Sequence of chain 1.A:
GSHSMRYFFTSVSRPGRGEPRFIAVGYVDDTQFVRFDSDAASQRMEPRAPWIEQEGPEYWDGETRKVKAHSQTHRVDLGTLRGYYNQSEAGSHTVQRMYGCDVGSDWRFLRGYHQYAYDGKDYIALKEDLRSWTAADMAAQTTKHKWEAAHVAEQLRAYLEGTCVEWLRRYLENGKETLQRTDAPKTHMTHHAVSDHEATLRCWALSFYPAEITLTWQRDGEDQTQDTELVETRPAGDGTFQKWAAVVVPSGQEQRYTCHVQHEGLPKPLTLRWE

This protein binds this small molecule.
Small molecule (SMILES): CC(C)C[C@H](NC(=O)c1cccc(CNC(=O)[C@H](Cc2c[nH]c3ccccc23)/N=C/CNC(=O)[C@H](C)NC(=O)[C@H](CC(C)C)NC(=O)[C@@H](N)CCC(=O)O)c1)C(=O)N[C@H](C(=O)N[C@H](C(=O)O)C(C)C)[C@@H](C)O

Binding-site contacts:
Ligand atom CB contacts residue GLU63 of chain 1.A at 3.5 Å.
Ligand atom C contacts residue TYR7 of chain 1.A at 3.2 Å (hydrophobic).
Ligand atom O contacts residue TYR7 of chain 1.A at 3.5 Å.
Ligand atom O contacts residue TRP147 of chain 1.A at 2.7 Å (h-bond).
Ligand atom OE1 contacts residue LYS66 of chain 1.A at 3.4 Å (salt-bridge).
Ligand atom CB contacts residue TYR99 of chain 1.A at 3.5 Å (hydrophobic).
Ligand atom OE2 contacts residue TRP167 of chain 1.A at 3.4 Å (h-bond).
Ligand atom N contacts residue TYR171 of chain 1.A at 2.7 Å (h-bond).
Ligand atom O contacts residue THR73 of chain 1.A at 2.9 Å.
Ligand atom CD2 contacts residue TRP147 of chain 1.A at 3.5 Å (hydrophobic).
Ligand atom C contacts residue TYR84 of chain 1.A at 3.4 Å (hydrophobic).
Ligand atom N contacts residue GLU63 of chain 1.A at 2.8 Å (salt-bridge).
Ligand atom O contacts residue TYR159 of chain 1.A at 2.7 Å (h-bond).
Ligand atom CD2 contacts residue TYR7 of chain 1.A at 3.5 Å (hydrophobic).
Ligand atom CA contacts residue GLU63 of chain 1.A at 3.5 Å.
Ligand atom CD contacts residue TRP167 of chain 1.A at 3.5 Å (hydrophobic).
Ligand atom O contacts residue TYR84 of chain 1.A at 3.5 Å (h-bond).
Ligand atom O contacts residue LYS66 of chain 1.A at 3.5 Å.
Ligand atom OXT contacts residue THR143 of chain 1.A at 2.7 Å (h-bond).
Ligand atom CA contacts residue ASP77 of chain 1.A at 3.4 Å.
Ligand atom O contacts residue HIS70 of chain 1.A at 3.3 Å.
Ligand atom CG2 contacts residue ASP77 of chain 1.A at 3.5 Å.
Ligand atom CD2 contacts residue TYR99 of chain 1.A at 3.4 Å (hydrophobic).
Ligand atom CZ2 contacts residue GLN155 of chain 1.A at 3.5 Å.
Ligand atom NE1 contacts residue GLN155 of chain 1.A at 3.3 Å (h-bond).
Ligand atom CD1 contacts residue ARG97 of chain 1.A at 3.2 Å.
Ligand atom N contacts residue TYR7 of chain 1.A at 3.5 Å (h-bond).
Ligand atom O contacts residue THR80 of chain 1.A at 3.5 Å.
Ligand atom CE2 contacts residue GLN155 of chain 1.A at 3.2 Å.
Ligand atom C4 contacts residue THR73 of chain 1.A at 3.2 Å.
Ligand atom N contacts residue ASP77 of chain 1.A at 2.9 Å (salt-bridge).
Ligand atom OE2 contacts residue THR163 of chain 1.A at 3.5 Å.
Ligand atom CA contacts residue TYR7 of chain 1.A at 3.2 Å (hydrophobic).
Ligand atom N contacts residue TYR99 of chain 1.A at 3.0 Å (h-bond).
Ligand atom CA contacts residue TYR171 of chain 1.A at 3.5 Å (hydrophobic).
Ligand atom CG contacts residue GLU63 of chain 1.A at 3.4 Å.
Ligand atom O contacts residue LYS66 of chain 1.A at 2.9 Å (salt-bridge).
Ligand atom N contacts residue TYR159 of chain 1.A at 3.5 Å.
Ligand atom OXT contacts residue TYR84 of chain 1.A at 2.6 Å (h-bond).
Ligand atom N contacts residue TYR7 of chain 1.A at 3.2 Å (h-bond).